Binding-site contacts:
Ligand atom O7 contacts residue ASN483 of chain 3.A at 3.8 Å.
Ligand atom O7 contacts residue GLU480 of chain 3.A at 4.2 Å.
Ligand atom C7 contacts residue GLU480 of chain 3.A at 4.1 Å.
Ligand atom C8 contacts residue GLU480 of chain 3.A at 3.9 Å.
Ligand atom O5 contacts residue ASN483 of chain 3.A at 2.5 Å (h-bond).
Ligand atom C3 contacts residue ASN483 of chain 3.A at 3.6 Å.
Ligand atom C7 contacts residue ASN483 of chain 3.A at 3.6 Å.
Ligand atom O6 contacts residue ASN483 of chain 3.A at 4.4 Å.
Ligand atom C2 contacts residue ASN483 of chain 3.A at 2.3 Å.
Ligand atom C7 contacts residue ARG463 of chain 3.A at 3.7 Å.
Ligand atom O3 contacts residue ARG463 of chain 3.A at 3.4 Å.
Ligand atom N2 contacts residue ASN483 of chain 3.A at 3.0 Å (h-bond).
Ligand atom C1 contacts residue ASN483 of chain 3.A at 1.4 Å.
Ligand atom C4 contacts residue ASN483 of chain 3.A at 4.0 Å.
Ligand atom C5 contacts residue ASN483 of chain 3.A at 3.5 Å.
Ligand atom N2 contacts residue ARG463 of chain 3.A at 4.2 Å.
Ligand atom O7 contacts residue SER464 of chain 3.A at 4.2 Å.
Ligand atom C6 contacts residue ASN483 of chain 3.A at 3.9 Å.
Ligand atom O7 contacts residue ARG463 of chain 3.A at 3.7 Å.
Ligand atom C8 contacts residue ARG463 of chain 3.A at 3.9 Å.
Ligand atom C8 contacts residue LYS467 of chain 3.A at 3.9 Å.

Sequence of chain 3.A:
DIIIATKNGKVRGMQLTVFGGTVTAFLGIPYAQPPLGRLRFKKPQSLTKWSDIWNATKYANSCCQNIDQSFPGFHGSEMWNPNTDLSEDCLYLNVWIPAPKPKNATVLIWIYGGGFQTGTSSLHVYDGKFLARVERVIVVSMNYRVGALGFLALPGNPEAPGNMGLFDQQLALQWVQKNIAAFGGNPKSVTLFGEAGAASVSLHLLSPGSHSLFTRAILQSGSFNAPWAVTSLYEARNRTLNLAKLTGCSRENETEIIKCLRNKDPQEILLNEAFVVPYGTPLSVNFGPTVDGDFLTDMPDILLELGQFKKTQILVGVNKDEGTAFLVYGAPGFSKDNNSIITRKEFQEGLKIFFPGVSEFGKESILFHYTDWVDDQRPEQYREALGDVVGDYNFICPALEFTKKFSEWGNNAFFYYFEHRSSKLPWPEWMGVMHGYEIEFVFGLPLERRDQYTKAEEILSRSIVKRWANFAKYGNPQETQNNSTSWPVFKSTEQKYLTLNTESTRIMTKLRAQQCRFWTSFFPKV

The small molecule below binds the protein below.
Small molecule (SMILES): CC(=O)N[C@@H]1[C@@H](O)[C@H](O)[C@@H](CO)O[C@H]1O